A small-molecule ligand and the protein it binds are described below.
Small molecule (SMILES): CN1Cc2cc(Br)ccc2NC1=O

Sequence of chain 1.A:
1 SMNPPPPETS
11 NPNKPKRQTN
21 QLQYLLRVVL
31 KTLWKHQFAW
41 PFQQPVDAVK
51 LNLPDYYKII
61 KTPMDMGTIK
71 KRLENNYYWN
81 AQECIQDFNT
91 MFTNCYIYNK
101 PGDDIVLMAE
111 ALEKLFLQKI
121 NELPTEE

Binding-site contacts:
Ligand atom CAL contacts residue ILE105 of chain 1.A at 4.2 Å (hydrophobic).
Ligand atom OAM contacts residue TYR98 of chain 1.A at 4.5 Å.
Ligand atom CAD contacts residue LEU53 of chain 1.A at 4.0 Å (hydrophobic).
Ligand atom CAA contacts residue LEU51 of chain 1.A at 3.8 Å (hydrophobic).
Ligand atom OAM contacts residue CYS95 of chain 1.A at 4.1 Å.
Ligand atom CAH contacts residue ILE105 of chain 1.A at 3.6 Å (hydrophobic).
Ligand atom OAM contacts residue ASN99 of chain 1.A at 3.0 Å (h-bond).
Ligand atom CAE contacts residue PRO41 of chain 1.A at 4.1 Å (hydrophobic).
Ligand atom NAI contacts residue VAL46 of chain 1.A at 4.0 Å.
Ligand atom CAL contacts residue VAL46 of chain 1.A at 3.8 Å (hydrophobic).
Ligand atom CAC contacts residue LEU53 of chain 1.A at 3.9 Å (hydrophobic).
Ligand atom CAB contacts residue EDO1 of chain 1.C at 3.6 Å.
Ligand atom CAJ contacts residue PRO41 of chain 1.A at 3.5 Å (hydrophobic).
Ligand atom CAD contacts residue ILE105 of chain 1.A at 4.1 Å (hydrophobic).
Ligand atom BR contacts residue TRP40 of chain 1.A at 3.6 Å.
Ligand atom NAI contacts residue ILE105 of chain 1.A at 3.7 Å.
Ligand atom NAG contacts residue LEU53 of chain 1.A at 3.8 Å.
Ligand atom CAB contacts residue LEU51 of chain 1.A at 4.3 Å (hydrophobic).
Ligand atom CAF contacts residue PRO41 of chain 1.A at 3.9 Å (hydrophobic).
Ligand atom OAM contacts residue ILE105 of chain 1.A at 3.9 Å.
Ligand atom BR contacts residue LEU51 of chain 1.A at 3.7 Å.
Ligand atom OAM contacts residue TYR56 of chain 1.A at 4.1 Å.
Ligand atom CAA contacts residue EDO1 of chain 1.C at 4.5 Å.
Ligand atom CAF contacts residue LEU51 of chain 1.A at 3.8 Å (hydrophobic).
Ligand atom CAE contacts residue LEU51 of chain 1.A at 3.9 Å (hydrophobic).
Ligand atom CAH contacts residue VAL46 of chain 1.A at 4.4 Å (hydrophobic).
Ligand atom CAC contacts residue EDO1 of chain 1.C at 4.1 Å.
Ligand atom CAJ contacts residue LEU51 of chain 1.A at 4.2 Å (hydrophobic).
Ligand atom NAG contacts residue ILE105 of chain 1.A at 4.0 Å.
Ligand atom CAJ contacts residue ILE105 of chain 1.A at 4.0 Å (hydrophobic).
Ligand atom CAL contacts residue PRO41 of chain 1.A at 3.8 Å (hydrophobic).
Ligand atom CAD contacts residue LEU51 of chain 1.A at 4.3 Å (hydrophobic).
Ligand atom CAE contacts residue ILE105 of chain 1.A at 3.9 Å (hydrophobic).
Ligand atom NAI contacts residue PRO41 of chain 1.A at 4.2 Å.
Ligand atom CAL contacts residue PHE42 of chain 1.A at 3.5 Å (hydrophobic).
Ligand atom CAJ contacts residue VAL46 of chain 1.A at 4.2 Å (hydrophobic).
Ligand atom NAG contacts residue ASN99 of chain 1.A at 4.3 Å.
Ligand atom CAF contacts residue ILE105 of chain 1.A at 4.3 Å (hydrophobic).
Ligand atom CAH contacts residue ASN99 of chain 1.A at 4.0 Å.